Sequence of chain 1.C:
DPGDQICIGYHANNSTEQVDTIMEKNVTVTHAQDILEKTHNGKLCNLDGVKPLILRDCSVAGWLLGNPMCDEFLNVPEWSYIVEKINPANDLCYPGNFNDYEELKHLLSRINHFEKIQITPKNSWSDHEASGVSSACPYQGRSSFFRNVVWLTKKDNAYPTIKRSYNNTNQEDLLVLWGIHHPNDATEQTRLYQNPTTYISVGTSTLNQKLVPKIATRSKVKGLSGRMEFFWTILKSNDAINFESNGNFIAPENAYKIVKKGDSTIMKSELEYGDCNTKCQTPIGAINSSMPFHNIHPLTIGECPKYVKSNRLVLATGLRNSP

A small-molecule ligand and the protein it binds are described below.
Small molecule (SMILES): CC(=O)N[C@H]1[C@H](O[C@H]2[C@H](O[C@H]3O[C@@H](C)[C@@H](O)[C@@H](O)[C@@H]3O)[C@@H](NC(C)=O)CO[C@@H]2CO[C@@H]2O[C@@H](C)[C@@H](O)[C@@H](O)[C@@H]2O)O[C@H](CO)[C@@H](O)[C@@H]1O

Binding-site contacts:
Ligand atom C8 contacts residue SER220 of chain 1.C at 3.7 Å.
Ligand atom C2 contacts residue ASN168 of chain 1.A at 2.4 Å.
Ligand atom C1 contacts residue ASN239 of chain 1.A at 3.6 Å.
Ligand atom O7 contacts residue ASN239 of chain 1.A at 2.9 Å (h-bond).
Ligand atom O5 contacts residue ASN239 of chain 1.A at 3.7 Å.
Ligand atom C3 contacts residue ASN239 of chain 1.A at 3.9 Å.
Ligand atom C6 contacts residue ASN239 of chain 1.A at 3.9 Å.
Ligand atom C1 contacts residue ASN168 of chain 1.A at 1.4 Å.
Ligand atom C5 contacts residue ASN239 of chain 1.A at 4.4 Å.
Ligand atom C4 contacts residue ASN239 of chain 1.A at 3.7 Å.
Ligand atom C6 contacts residue ASN239 of chain 1.A at 3.7 Å.
Ligand atom O5 contacts residue ASN239 of chain 1.A at 3.9 Å.
Ligand atom O5 contacts residue ASN168 of chain 1.A at 2.3 Å (h-bond).
Ligand atom O7 contacts residue ALA241 of chain 1.A at 4.2 Å.
Ligand atom C7 contacts residue ALA241 of chain 1.A at 4.1 Å (hydrophobic).
Ligand atom O3 contacts residue LYS221 of chain 1.C at 3.7 Å.
Ligand atom O2 contacts residue LYS221 of chain 1.C at 4.4 Å.
Ligand atom C2 contacts residue ASN239 of chain 1.A at 3.7 Å.
Ligand atom O4 contacts residue ASN239 of chain 1.A at 3.5 Å (h-bond).
Ligand atom C7 contacts residue ASN168 of chain 1.A at 3.5 Å.
Ligand atom N2 contacts residue ASN168 of chain 1.A at 2.9 Å (h-bond).
Ligand atom C3 contacts residue ASN168 of chain 1.A at 3.8 Å.
Ligand atom C7 contacts residue ASN239 of chain 1.A at 3.5 Å.
Ligand atom C8 contacts residue ALA241 of chain 1.A at 3.7 Å (hydrophobic).
Ligand atom C4 contacts residue ASN168 of chain 1.A at 4.2 Å.
Ligand atom C5 contacts residue ASN239 of chain 1.A at 3.1 Å.
Ligand atom C5 contacts residue ASN168 of chain 1.A at 3.6 Å.
Ligand atom C8 contacts residue LYS221 of chain 1.C at 4.5 Å.
Ligand atom N2 contacts residue ASN239 of chain 1.A at 3.1 Å (h-bond).
Ligand atom O7 contacts residue ASN168 of chain 1.A at 3.5 Å (h-bond).
Ligand atom C8 contacts residue ASN239 of chain 1.A at 3.9 Å.
Ligand atom C8 contacts residue ASP240 of chain 1.A at 3.9 Å.

Sequence of chain 1.A:
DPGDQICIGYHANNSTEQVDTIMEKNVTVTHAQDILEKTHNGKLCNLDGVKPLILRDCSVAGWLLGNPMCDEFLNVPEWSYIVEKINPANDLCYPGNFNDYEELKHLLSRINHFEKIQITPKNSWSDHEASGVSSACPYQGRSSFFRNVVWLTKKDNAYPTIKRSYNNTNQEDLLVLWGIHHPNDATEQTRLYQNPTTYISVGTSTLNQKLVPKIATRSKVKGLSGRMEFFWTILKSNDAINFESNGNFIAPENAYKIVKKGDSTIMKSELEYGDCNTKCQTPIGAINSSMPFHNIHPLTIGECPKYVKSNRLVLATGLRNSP